Sequence of chain 1.B:
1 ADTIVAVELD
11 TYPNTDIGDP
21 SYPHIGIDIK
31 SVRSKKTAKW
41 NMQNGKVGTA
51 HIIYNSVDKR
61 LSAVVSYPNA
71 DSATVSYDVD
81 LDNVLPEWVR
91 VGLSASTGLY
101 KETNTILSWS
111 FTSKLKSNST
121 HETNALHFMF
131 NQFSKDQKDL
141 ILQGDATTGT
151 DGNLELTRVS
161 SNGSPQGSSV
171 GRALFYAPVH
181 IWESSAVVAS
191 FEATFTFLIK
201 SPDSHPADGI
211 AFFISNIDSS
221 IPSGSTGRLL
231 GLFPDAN

Binding-site contacts:
Ligand atom C4 contacts residue ASN14 of chain 1.B at 3.9 Å.
Ligand atom O3 contacts residue ARG228 of chain 1.B at 3.0 Å (salt-bridge).
Ligand atom C5 contacts residue ASP208 of chain 1.B at 4.0 Å.
Ligand atom O6 contacts residue ALA207 of chain 1.B at 3.4 Å.
Ligand atom O2 contacts residue SQ01 of chain 1.L at 3.6 Å (h-bond).
Ligand atom C1 contacts residue SQ01 of chain 1.L at 1.4 Å.
Ligand atom O2 contacts residue LEU99 of chain 1.B at 3.6 Å (h-bond).
Ligand atom C2 contacts residue SQ01 of chain 1.L at 2.3 Å.
Ligand atom O4 contacts residue GLY227 of chain 1.B at 3.8 Å.
Ligand atom O5 contacts residue LEU99 of chain 1.B at 3.1 Å (h-bond).
Ligand atom O3 contacts residue SQ01 of chain 1.L at 4.1 Å.
Ligand atom C4 contacts residue ASP208 of chain 1.B at 3.4 Å.
Ligand atom C5 contacts residue SQ01 of chain 1.L at 2.9 Å.
Ligand atom C1 contacts residue LEU99 of chain 1.B at 3.6 Å (hydrophobic).
Ligand atom O4 contacts residue ARG228 of chain 1.B at 3.2 Å (salt-bridge).
Ligand atom C6 contacts residue TYR100 of chain 1.B at 3.8 Å (hydrophobic).
Ligand atom O4 contacts residue TYR12 of chain 1.B at 3.8 Å.
Ligand atom O6 contacts residue LEU99 of chain 1.B at 3.1 Å (h-bond).
Ligand atom C4 contacts residue SQ01 of chain 1.L at 3.4 Å.
Ligand atom C3 contacts residue ASN14 of chain 1.B at 4.1 Å.
Ligand atom O4 contacts residue ASN14 of chain 1.B at 2.9 Å (h-bond).
Ligand atom C3 contacts residue ARG228 of chain 1.B at 3.9 Å.
Ligand atom O2 contacts residue GLY98 of chain 1.B at 3.5 Å.
Ligand atom C5 contacts residue LEU99 of chain 1.B at 4.1 Å (hydrophobic).
Ligand atom O3 contacts residue GLY227 of chain 1.B at 3.6 Å.
Ligand atom O6 contacts residue GLY98 of chain 1.B at 3.1 Å.
Ligand atom O5 contacts residue SQ01 of chain 1.L at 2.3 Å (h-bond).
Ligand atom O6 contacts residue TYR100 of chain 1.B at 3.0 Å (h-bond).
Ligand atom C3 contacts residue SQ01 of chain 1.L at 2.8 Å.
Ligand atom C6 contacts residue TYR12 of chain 1.B at 3.8 Å (hydrophobic).
Ligand atom O4 contacts residue ASP208 of chain 1.B at 2.5 Å (salt-bridge).
Ligand atom C5 contacts residue TYR12 of chain 1.B at 3.7 Å (hydrophobic).
Ligand atom C4 contacts residue GLY227 of chain 1.B at 3.8 Å.
Ligand atom O5 contacts residue TYR100 of chain 1.B at 4.1 Å.
Ligand atom C6 contacts residue LEU99 of chain 1.B at 4.0 Å (hydrophobic).
Ligand atom O6 contacts residue ASP208 of chain 1.B at 2.8 Å (salt-bridge).
Ligand atom O5 contacts residue GLY98 of chain 1.B at 4.2 Å.
Ligand atom C4 contacts residue ARG228 of chain 1.B at 3.8 Å.
Ligand atom C6 contacts residue ALA207 of chain 1.B at 3.4 Å (hydrophobic).
Ligand atom C6 contacts residue ASP208 of chain 1.B at 3.4 Å.

This small molecule binds to this protein.
Small molecule (SMILES): OC[C@H]1O[C@H](O)[C@@H](O)[C@@H](O)[C@@H]1O